This protein binds this small molecule.
Small molecule (SMILES): CCNc1ccc(C#N)cn1

Binding-site contacts:
Ligand atom N11 contacts residue GLN189 of chain 1.A at 3.2 Å (h-bond).
Ligand atom C06 contacts residue MET49 of chain 1.A at 3.8 Å (hydrophobic).
Ligand atom N11 contacts residue DMS1 of chain 1.F at 3.6 Å.
Ligand atom C07 contacts residue HIS164 of chain 1.A at 4.0 Å.
Ligand atom C01 contacts residue SER46 of chain 1.A at 4.1 Å.
Ligand atom C08 contacts residue MET49 of chain 1.A at 4.1 Å (hydrophobic).
Ligand atom C04 contacts residue MET49 of chain 1.A at 3.9 Å (hydrophobic).
Ligand atom C07 contacts residue MET49 of chain 1.A at 3.5 Å (hydrophobic).
Ligand atom C04 contacts residue GLN189 of chain 1.A at 3.4 Å.
Ligand atom C06 contacts residue HIS41 of chain 1.A at 3.6 Å.
Ligand atom N03 contacts residue MET49 of chain 1.A at 4.0 Å.
Ligand atom N03 contacts residue GLN189 of chain 1.A at 2.7 Å (h-bond).
Ligand atom C06 contacts residue HIS164 of chain 1.A at 4.0 Å.
Ligand atom C02 contacts residue MET49 of chain 1.A at 4.0 Å (hydrophobic).
Ligand atom C05 contacts residue MET49 of chain 1.A at 4.0 Å (hydrophobic).
Ligand atom C08 contacts residue HIS164 of chain 1.A at 3.4 Å.
Ligand atom C08 contacts residue HIS41 of chain 1.A at 3.1 Å.
Ligand atom C10 contacts residue MET49 of chain 1.A at 3.5 Å (hydrophobic).
Ligand atom N09 contacts residue HIS164 of chain 1.A at 3.4 Å (h-bond).
Ligand atom C08 contacts residue ASP187 of chain 1.A at 3.7 Å.
Ligand atom C10 contacts residue ASP187 of chain 1.A at 4.5 Å.
Ligand atom C07 contacts residue HIS41 of chain 1.A at 3.9 Å.
Ligand atom C08 contacts residue ARG188 of chain 1.A at 4.5 Å.
Ligand atom C01 contacts residue MET49 of chain 1.A at 4.2 Å (hydrophobic).
Ligand atom C10 contacts residue ARG188 of chain 1.A at 3.9 Å.
Ligand atom C07 contacts residue MET165 of chain 1.A at 3.8 Å (hydrophobic).
Ligand atom C10 contacts residue GLN189 of chain 1.A at 4.1 Å.
Ligand atom C01 contacts residue GLN189 of chain 1.A at 3.9 Å.
Ligand atom N09 contacts residue HIS41 of chain 1.A at 3.1 Å (h-bond).
Ligand atom N11 contacts residue ARG188 of chain 1.A at 4.0 Å.
Ligand atom C10 contacts residue MET165 of chain 1.A at 4.1 Å (hydrophobic).
Ligand atom C04 contacts residue DMS1 of chain 1.F at 4.5 Å.
Ligand atom C08 contacts residue MET165 of chain 1.A at 3.4 Å (hydrophobic).
Ligand atom N09 contacts residue ASP187 of chain 1.A at 3.0 Å.
Ligand atom N09 contacts residue PHE181 of chain 1.A at 4.3 Å.
Ligand atom N09 contacts residue MET165 of chain 1.A at 3.5 Å.
Ligand atom C02 contacts residue GLN189 of chain 1.A at 3.8 Å.
Ligand atom N11 contacts residue MET49 of chain 1.A at 3.7 Å.
Ligand atom C10 contacts residue DMS1 of chain 1.F at 3.8 Å.

Sequence of chain 1.A:
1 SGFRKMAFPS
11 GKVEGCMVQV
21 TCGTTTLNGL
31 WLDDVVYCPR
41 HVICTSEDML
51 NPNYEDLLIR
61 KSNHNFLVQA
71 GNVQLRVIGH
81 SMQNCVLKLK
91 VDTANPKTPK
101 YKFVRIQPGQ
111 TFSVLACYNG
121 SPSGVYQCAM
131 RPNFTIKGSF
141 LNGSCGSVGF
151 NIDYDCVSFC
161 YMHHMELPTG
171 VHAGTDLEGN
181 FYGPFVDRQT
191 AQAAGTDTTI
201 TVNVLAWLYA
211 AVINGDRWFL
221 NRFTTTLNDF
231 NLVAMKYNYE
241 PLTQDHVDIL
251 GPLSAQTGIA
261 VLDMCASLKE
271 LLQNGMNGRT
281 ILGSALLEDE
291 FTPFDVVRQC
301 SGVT